Binding-site contacts:
Ligand atom O contacts residue TYR190 of chain 1.D at 2.6 Å (h-bond).
Ligand atom O contacts residue OMY6 of chain 1.H at 4.3 Å.
Ligand atom CAJ contacts residue PRO189 of chain 1.D at 3.9 Å (hydrophobic).
Ligand atom CAK contacts residue OMY6 of chain 1.H at 3.8 Å.
Ligand atom O contacts residue ASP19 of chain 1.D at 4.3 Å.
Ligand atom CAK contacts residue GCS1 of chain 1.W at 2.8 Å.
Ligand atom CAG contacts residue LEU22 of chain 1.D at 4.2 Å (hydrophobic).
Ligand atom CAD contacts residue LEU22 of chain 1.D at 3.7 Å (hydrophobic).
Ligand atom CAH contacts residue LEU22 of chain 1.D at 3.9 Å (hydrophobic).
Ligand atom CAE contacts residue GLN232 of chain 1.D at 4.4 Å.
Ligand atom CAL contacts residue GHP4 of chain 1.H at 4.3 Å.
Ligand atom C contacts residue TYR190 of chain 1.D at 3.4 Å (hydrophobic).
Ligand atom CAL contacts residue GCS1 of chain 1.W at 2.5 Å.
Ligand atom CAJ contacts residue OMY6 of chain 1.H at 4.1 Å.
Ligand atom CAH contacts residue GLN232 of chain 1.D at 4.2 Å.
Ligand atom CAL contacts residue PRO189 of chain 1.D at 3.9 Å (hydrophobic).
Ligand atom CAK contacts residue PRO189 of chain 1.D at 4.5 Å (hydrophobic).
Ligand atom CAE contacts residue ASP18 of chain 1.D at 4.4 Å.
Ligand atom CAI contacts residue GLN232 of chain 1.D at 4.1 Å.
Ligand atom CAL contacts residue OMY6 of chain 1.H at 3.8 Å.
Ligand atom CAJ contacts residue GCS1 of chain 1.W at 4.4 Å.
Ligand atom CAE contacts residue VAL226 of chain 1.D at 4.2 Å (hydrophobic).
Ligand atom C contacts residue OMY6 of chain 1.H at 3.6 Å.
Ligand atom O contacts residue HIS161 of chain 1.D at 4.3 Å.
Ligand atom CAL contacts residue TYR190 of chain 1.D at 4.1 Å (hydrophobic).
Ligand atom CAF contacts residue LEU22 of chain 1.D at 3.5 Å (hydrophobic).
Ligand atom O contacts residue GHP4 of chain 1.H at 3.1 Å (h-bond).
Ligand atom C contacts residue GHP4 of chain 1.H at 3.1 Å.
Ligand atom CAG contacts residue MSE233 of chain 1.D at 4.0 Å.
Ligand atom CAE contacts residue LEU22 of chain 1.D at 3.2 Å (hydrophobic).
Ligand atom CAF contacts residue VAL226 of chain 1.D at 3.1 Å (hydrophobic).
Ligand atom CAD contacts residue TYR229 of chain 1.D at 4.0 Å (hydrophobic).
Ligand atom CAF contacts residue MSE233 of chain 1.D at 2.6 Å.
Ligand atom C contacts residue GCS1 of chain 1.W at 1.4 Å.
Ligand atom CAG contacts residue GLN232 of chain 1.D at 3.7 Å.
Ligand atom CAD contacts residue GLN232 of chain 1.D at 3.5 Å.
Ligand atom O contacts residue GCS1 of chain 1.W at 2.3 Å (h-bond).
Ligand atom CAD contacts residue ASP18 of chain 1.D at 3.2 Å.
Ligand atom CAE contacts residue MSE233 of chain 1.D at 3.8 Å.

This protein binds this small molecule.
Small molecule (SMILES): CC(C)CCCCCCC(=O)O

Sequence of chain 1.D:
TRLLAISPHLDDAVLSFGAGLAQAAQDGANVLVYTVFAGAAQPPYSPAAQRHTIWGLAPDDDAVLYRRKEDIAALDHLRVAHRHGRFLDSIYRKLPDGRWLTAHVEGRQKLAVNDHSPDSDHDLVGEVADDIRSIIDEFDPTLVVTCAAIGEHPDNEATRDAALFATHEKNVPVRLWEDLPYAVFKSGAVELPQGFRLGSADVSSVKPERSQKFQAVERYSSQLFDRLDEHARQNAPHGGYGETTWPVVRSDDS